This small molecule binds to this protein.
Small molecule (SMILES): O=C(c1ccc(OCCN2CCCCC2)cc1)c1c(-c2ccc(O)cc2)sc2cc(O)ccc12

Sequence of chain 1.A:
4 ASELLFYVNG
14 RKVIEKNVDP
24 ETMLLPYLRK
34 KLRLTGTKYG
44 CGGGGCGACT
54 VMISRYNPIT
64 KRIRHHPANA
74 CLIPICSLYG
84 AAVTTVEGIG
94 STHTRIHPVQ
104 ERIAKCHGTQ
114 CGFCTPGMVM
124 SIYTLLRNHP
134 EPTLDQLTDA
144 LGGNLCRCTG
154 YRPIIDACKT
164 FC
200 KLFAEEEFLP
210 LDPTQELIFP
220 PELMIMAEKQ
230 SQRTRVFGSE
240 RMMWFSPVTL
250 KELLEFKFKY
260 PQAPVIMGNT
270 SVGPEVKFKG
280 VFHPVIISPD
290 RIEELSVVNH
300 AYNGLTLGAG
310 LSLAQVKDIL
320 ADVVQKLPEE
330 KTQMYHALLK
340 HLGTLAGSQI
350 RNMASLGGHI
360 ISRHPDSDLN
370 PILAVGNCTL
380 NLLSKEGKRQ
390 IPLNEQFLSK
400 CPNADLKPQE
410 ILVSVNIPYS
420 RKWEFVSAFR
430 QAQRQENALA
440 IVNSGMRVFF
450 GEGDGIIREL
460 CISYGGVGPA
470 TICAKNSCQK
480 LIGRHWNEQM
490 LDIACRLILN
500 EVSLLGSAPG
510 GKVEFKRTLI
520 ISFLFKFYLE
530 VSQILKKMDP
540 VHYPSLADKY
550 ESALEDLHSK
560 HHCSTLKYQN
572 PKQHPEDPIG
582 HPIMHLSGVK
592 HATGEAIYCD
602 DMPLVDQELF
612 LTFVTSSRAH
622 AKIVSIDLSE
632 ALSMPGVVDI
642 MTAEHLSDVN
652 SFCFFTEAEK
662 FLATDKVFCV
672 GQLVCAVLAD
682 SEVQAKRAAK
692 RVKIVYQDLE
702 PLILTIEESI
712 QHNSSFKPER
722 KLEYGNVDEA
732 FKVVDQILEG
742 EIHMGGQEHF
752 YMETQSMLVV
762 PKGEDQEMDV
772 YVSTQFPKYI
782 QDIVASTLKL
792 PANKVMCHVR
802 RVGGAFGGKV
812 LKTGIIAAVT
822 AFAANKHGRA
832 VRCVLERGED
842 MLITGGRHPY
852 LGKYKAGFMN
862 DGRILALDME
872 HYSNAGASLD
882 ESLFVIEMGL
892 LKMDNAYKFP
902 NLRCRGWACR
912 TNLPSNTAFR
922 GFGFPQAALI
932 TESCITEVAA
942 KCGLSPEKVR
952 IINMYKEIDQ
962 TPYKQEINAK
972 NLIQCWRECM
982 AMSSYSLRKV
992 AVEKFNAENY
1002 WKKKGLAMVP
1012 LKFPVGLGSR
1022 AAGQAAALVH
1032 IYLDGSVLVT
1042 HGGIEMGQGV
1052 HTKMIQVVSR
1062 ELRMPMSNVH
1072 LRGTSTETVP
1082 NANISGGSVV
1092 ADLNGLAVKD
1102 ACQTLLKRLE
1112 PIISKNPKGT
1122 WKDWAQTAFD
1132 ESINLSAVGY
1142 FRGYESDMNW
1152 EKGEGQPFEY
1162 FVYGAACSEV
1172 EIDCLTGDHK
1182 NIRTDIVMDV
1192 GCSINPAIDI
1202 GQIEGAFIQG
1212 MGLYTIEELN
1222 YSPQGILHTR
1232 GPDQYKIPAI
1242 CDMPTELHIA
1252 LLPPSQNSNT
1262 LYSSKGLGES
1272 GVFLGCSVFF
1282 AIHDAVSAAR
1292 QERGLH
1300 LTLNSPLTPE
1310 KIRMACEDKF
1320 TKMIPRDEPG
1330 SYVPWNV

Sequence of chain 1.B:
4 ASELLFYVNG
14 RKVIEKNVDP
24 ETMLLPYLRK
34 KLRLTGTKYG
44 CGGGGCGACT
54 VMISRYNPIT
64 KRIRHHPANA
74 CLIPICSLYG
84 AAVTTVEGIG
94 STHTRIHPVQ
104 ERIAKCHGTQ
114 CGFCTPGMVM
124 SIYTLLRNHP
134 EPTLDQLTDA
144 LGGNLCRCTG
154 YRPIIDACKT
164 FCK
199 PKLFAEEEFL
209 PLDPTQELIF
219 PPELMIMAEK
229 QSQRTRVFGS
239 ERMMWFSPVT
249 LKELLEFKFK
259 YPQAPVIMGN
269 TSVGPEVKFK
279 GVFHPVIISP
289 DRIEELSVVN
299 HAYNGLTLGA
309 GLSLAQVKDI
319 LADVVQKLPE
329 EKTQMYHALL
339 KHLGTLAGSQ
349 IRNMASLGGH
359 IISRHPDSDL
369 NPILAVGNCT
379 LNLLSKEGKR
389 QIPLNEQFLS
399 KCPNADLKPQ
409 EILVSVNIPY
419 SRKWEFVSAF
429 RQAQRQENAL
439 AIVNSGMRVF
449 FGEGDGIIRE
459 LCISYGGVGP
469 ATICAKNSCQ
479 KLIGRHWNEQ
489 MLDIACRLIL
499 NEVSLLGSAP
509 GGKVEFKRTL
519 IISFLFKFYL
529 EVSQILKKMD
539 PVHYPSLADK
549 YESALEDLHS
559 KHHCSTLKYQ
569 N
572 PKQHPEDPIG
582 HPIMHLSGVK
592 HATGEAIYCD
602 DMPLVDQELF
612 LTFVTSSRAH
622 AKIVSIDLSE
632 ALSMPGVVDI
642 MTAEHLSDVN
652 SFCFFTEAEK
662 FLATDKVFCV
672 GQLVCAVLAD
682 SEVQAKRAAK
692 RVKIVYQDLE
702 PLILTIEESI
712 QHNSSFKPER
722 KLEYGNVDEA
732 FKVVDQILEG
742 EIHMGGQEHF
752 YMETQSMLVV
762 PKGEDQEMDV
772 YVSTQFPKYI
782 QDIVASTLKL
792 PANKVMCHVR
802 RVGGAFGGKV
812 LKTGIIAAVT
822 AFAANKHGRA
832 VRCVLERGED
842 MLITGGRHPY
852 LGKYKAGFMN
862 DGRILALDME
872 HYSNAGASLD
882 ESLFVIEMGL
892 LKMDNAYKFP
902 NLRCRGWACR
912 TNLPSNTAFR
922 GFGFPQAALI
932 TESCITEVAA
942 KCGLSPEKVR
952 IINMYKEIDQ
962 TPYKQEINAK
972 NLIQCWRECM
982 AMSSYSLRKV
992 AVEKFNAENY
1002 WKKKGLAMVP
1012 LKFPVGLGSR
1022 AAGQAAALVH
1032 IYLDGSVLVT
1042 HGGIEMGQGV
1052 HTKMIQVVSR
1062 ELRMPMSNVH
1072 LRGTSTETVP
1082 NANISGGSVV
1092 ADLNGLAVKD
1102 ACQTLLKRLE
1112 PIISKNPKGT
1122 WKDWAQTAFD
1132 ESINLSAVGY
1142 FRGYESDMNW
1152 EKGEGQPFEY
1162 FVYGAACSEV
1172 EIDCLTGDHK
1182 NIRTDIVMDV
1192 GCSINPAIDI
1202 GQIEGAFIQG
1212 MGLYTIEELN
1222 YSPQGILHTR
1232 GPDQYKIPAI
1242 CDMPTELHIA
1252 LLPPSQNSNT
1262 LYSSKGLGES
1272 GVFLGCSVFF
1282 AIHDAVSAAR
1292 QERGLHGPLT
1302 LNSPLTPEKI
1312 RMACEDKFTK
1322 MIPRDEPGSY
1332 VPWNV

Binding-site contacts:
Ligand atom S6 contacts residue PHE656 of chain 1.B at 3.6 Å.
Ligand atom C9 contacts residue TYR780 of chain 1.B at 3.6 Å (hydrophobic).
Ligand atom C18 contacts residue PHE656 of chain 1.B at 3.4 Å (hydrophobic).
Ligand atom C18 contacts residue PHE655 of chain 1.B at 4.0 Å (hydrophobic).
Ligand atom C14 contacts residue PHE656 of chain 1.B at 3.6 Å (hydrophobic).
Ligand atom C7 contacts residue PHE777 of chain 1.B at 3.6 Å (hydrophobic).
Ligand atom C4 contacts residue VAL811 of chain 1.B at 3.7 Å (hydrophobic).
Ligand atom C16 contacts residue PHE777 of chain 1.B at 3.9 Å (hydrophobic).
Ligand atom C9 contacts residue PHE655 of chain 1.B at 3.5 Å (hydrophobic).
Ligand atom O16 contacts residue PHE777 of chain 1.B at 3.6 Å.
Ligand atom C15 contacts residue PHE656 of chain 1.B at 3.9 Å (hydrophobic).
Ligand atom C10 contacts residue TYR780 of chain 1.B at 3.6 Å (hydrophobic).
Ligand atom C28 contacts residue GLN1127 of chain 1.A at 3.7 Å.
Ligand atom C2 contacts residue ILE1085 of chain 1.B at 4.0 Å (hydrophobic).
Ligand atom S6 contacts residue LEU812 of chain 1.B at 3.5 Å.
Ligand atom C10 contacts residue PHE653 of chain 1.B at 3.8 Å (hydrophobic).
Ligand atom O11 contacts residue PHE653 of chain 1.B at 3.6 Å.
Ligand atom C4 contacts residue LEU812 of chain 1.B at 4.1 Å (hydrophobic).
Ligand atom C12 contacts residue LYS779 of chain 1.B at 4.0 Å.
Ligand atom C11 contacts residue ASP783 of chain 1.B at 3.6 Å.
Ligand atom C27 contacts residue GLN1127 of chain 1.A at 4.1 Å.
Ligand atom C8 contacts residue PHE777 of chain 1.B at 4.1 Å (hydrophobic).
Ligand atom C11 contacts residue TYR780 of chain 1.B at 4.0 Å (hydrophobic).
Ligand atom C7 contacts residue PHE656 of chain 1.B at 4.1 Å (hydrophobic).
Ligand atom C13 contacts residue PHE777 of chain 1.B at 3.8 Å (hydrophobic).
Ligand atom O3 contacts residue ALA919 of chain 1.B at 4.0 Å.
Ligand atom O11 contacts residue ASP783 of chain 1.B at 2.9 Å (salt-bridge).
Ligand atom C5 contacts residue PHE656 of chain 1.B at 3.2 Å (hydrophobic).
Ligand atom C15 contacts residue PHE777 of chain 1.B at 3.5 Å (hydrophobic).
Ligand atom C19 contacts residue PHE656 of chain 1.B at 3.6 Å (hydrophobic).
Ligand atom C12 contacts residue ASP783 of chain 1.B at 3.6 Å.
Ligand atom C14 contacts residue PHE777 of chain 1.B at 3.8 Å (hydrophobic).
Ligand atom C4 contacts residue GLU882 of chain 1.B at 3.9 Å.
Ligand atom C10 contacts residue PHE655 of chain 1.B at 3.8 Å (hydrophobic).
Ligand atom C19 contacts residue PHE655 of chain 1.B at 3.8 Å (hydrophobic).
Ligand atom C8 contacts residue TYR780 of chain 1.B at 4.0 Å (hydrophobic).
Ligand atom C3 contacts residue ILE1085 of chain 1.B at 4.0 Å (hydrophobic).
Ligand atom C4 contacts residue PHE656 of chain 1.B at 3.5 Å (hydrophobic).
Ligand atom O3 contacts residue GLU882 of chain 1.B at 3.3 Å (salt-bridge).
Ligand atom C3 contacts residue GLU882 of chain 1.B at 4.1 Å.